The protein below binds the small molecule below.
Small molecule (SMILES): Nc1ccn([C@@H]2O[C@H](CO[P](=O)(O)O[C@H]3[C@@H](O)[C@H](n4ccc(N)nc4=O)O[C@@H]3CO[P](=O)(O)O[C@H]3[C@@H](O)[C@H](n4ccc(N)nc4=O)O[C@@H]3CO)[C@@H](O)[C@H]2O)c(=O)n1

Binding-site contacts:
Ligand atom O5' contacts residue ARG12 of chain 41.D at 4.1 Å.
Ligand atom OP2 contacts residue SER73 of chain 45.C at 4.0 Å.
Ligand atom OP1 contacts residue TRP75 of chain 45.C at 3.9 Å.
Ligand atom C5' contacts residue LYS131 of chain 45.C at 4.2 Å.
Ligand atom C2 contacts residue ARG12 of chain 41.D at 4.5 Å.
Ligand atom P contacts residue SER73 of chain 45.C at 4.1 Å.
Ligand atom P contacts residue TRP75 of chain 45.C at 4.3 Å.
Ligand atom O5' contacts residue TYR111 of chain 41.D at 4.4 Å.
Ligand atom O3' contacts residue THR13 of chain 41.D at 4.4 Å.
Ligand atom O2 contacts residue ARG12 of chain 41.D at 3.6 Å.
Ligand atom O5' contacts residue LYS131 of chain 45.C at 3.3 Å.
Ligand atom OP1 contacts residue SER73 of chain 45.C at 3.2 Å (h-bond).
Ligand atom C4' contacts residue ARG12 of chain 41.D at 3.6 Å.
Ligand atom O2' contacts residue THR13 of chain 41.D at 3.8 Å.
Ligand atom OP1 contacts residue THR176 of chain 45.C at 3.4 Å (h-bond).
Ligand atom C4' contacts residue TRP75 of chain 45.C at 4.5 Å (hydrophobic).
Ligand atom OP1 contacts residue VAL14 of chain 41.D at 3.4 Å.
Ligand atom O3' contacts residue TRP75 of chain 45.C at 3.6 Å.
Ligand atom O2' contacts residue TYR111 of chain 41.D at 4.3 Å.
Ligand atom P contacts residue TYR111 of chain 41.D at 4.5 Å.
Ligand atom O4' contacts residue ARG12 of chain 41.D at 4.0 Å.
Ligand atom O2' contacts residue ARG12 of chain 41.D at 3.6 Å.
Ligand atom O2' contacts residue VAL14 of chain 41.D at 4.3 Å.
Ligand atom C1' contacts residue ARG12 of chain 41.D at 3.9 Å.
Ligand atom C5' contacts residue ARG12 of chain 41.D at 4.3 Å.
Ligand atom OP1 contacts residue TYR111 of chain 41.D at 3.6 Å (h-bond).
Ligand atom O2' contacts residue ASP11 of chain 41.D at 3.5 Å.

Sequence of chain 41.D:
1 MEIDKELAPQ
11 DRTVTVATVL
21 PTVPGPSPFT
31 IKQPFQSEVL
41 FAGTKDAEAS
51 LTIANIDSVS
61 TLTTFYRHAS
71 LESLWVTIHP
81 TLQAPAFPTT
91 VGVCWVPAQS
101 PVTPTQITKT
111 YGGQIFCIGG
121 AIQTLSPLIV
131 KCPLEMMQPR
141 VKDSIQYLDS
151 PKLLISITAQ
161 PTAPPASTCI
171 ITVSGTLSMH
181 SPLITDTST

Sequence of chain 45.C:
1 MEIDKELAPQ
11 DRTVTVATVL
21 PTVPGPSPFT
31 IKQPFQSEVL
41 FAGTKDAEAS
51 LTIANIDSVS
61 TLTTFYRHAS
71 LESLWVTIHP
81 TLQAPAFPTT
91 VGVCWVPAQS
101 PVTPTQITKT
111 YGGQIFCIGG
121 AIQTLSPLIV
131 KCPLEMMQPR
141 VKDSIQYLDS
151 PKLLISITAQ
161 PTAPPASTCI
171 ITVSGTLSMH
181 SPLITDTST